Binding-site contacts:
Ligand atom N2 contacts residue ASN58 of chain 1.A at 2.9 Å (h-bond).
Ligand atom O6 contacts residue SER39 of chain 1.A at 4.0 Å.
Ligand atom C5 contacts residue ASN58 of chain 1.A at 3.7 Å.
Ligand atom C6 contacts residue THR60 of chain 1.A at 4.1 Å.
Ligand atom C1 contacts residue ASN58 of chain 1.A at 1.4 Å.
Ligand atom C7 contacts residue ASP82 of chain 1.A at 3.9 Å.
Ligand atom C3 contacts residue ASN58 of chain 1.A at 3.8 Å.
Ligand atom O5 contacts residue THR60 of chain 1.A at 4.0 Å.
Ligand atom C8 contacts residue ILE80 of chain 1.A at 3.7 Å (hydrophobic).
Ligand atom C3 contacts residue ASP82 of chain 1.A at 4.4 Å.
Ligand atom C7 contacts residue ASN58 of chain 1.A at 3.2 Å.
Ligand atom O7 contacts residue ASN58 of chain 1.A at 3.1 Å (h-bond).
Ligand atom C2 contacts residue ASN58 of chain 1.A at 2.5 Å.
Ligand atom C8 contacts residue ASN58 of chain 1.A at 4.4 Å.
Ligand atom N2 contacts residue ASP82 of chain 1.A at 3.2 Å (salt-bridge).
Ligand atom O5 contacts residue ASN58 of chain 1.A at 2.4 Å (h-bond).
Ligand atom C4 contacts residue ASN58 of chain 1.A at 4.2 Å.
Ligand atom C1 contacts residue ASP82 of chain 1.A at 3.3 Å.
Ligand atom C5 contacts residue THR60 of chain 1.A at 4.0 Å.
Ligand atom C1 contacts residue THR60 of chain 1.A at 4.2 Å.
Ligand atom C2 contacts residue ASP82 of chain 1.A at 3.8 Å.
Ligand atom C8 contacts residue ASP82 of chain 1.A at 4.0 Å.

Sequence of chain 1.A:
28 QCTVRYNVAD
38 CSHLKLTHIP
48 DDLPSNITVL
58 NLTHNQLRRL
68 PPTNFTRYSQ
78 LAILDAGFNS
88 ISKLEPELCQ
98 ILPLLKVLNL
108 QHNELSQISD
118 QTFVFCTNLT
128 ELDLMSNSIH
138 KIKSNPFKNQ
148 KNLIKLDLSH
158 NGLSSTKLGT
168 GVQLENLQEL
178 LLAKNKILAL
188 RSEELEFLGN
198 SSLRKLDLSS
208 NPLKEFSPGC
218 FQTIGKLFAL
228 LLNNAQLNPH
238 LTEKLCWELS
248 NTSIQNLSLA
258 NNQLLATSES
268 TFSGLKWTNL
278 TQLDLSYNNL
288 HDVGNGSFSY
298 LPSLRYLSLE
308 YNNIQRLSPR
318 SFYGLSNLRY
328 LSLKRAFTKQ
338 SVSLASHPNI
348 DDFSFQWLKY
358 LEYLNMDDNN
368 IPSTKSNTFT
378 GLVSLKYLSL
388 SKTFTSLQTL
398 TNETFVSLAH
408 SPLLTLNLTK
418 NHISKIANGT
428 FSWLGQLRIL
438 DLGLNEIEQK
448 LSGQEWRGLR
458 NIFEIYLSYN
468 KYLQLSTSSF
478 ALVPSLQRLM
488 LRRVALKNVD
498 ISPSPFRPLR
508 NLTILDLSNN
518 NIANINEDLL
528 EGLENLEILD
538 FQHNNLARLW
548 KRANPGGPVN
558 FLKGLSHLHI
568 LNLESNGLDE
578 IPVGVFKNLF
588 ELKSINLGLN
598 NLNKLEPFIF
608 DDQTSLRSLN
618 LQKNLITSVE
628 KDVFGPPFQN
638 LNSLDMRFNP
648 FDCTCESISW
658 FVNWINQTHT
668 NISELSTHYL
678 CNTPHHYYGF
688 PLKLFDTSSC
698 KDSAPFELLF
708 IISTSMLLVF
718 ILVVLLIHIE

This protein binds this small molecule.
Small molecule (SMILES): CC(=O)N[C@@H]1[C@@H](O)[C@H](O)[C@@H](CO)O[C@H]1O